Sequence of chain 1.C:
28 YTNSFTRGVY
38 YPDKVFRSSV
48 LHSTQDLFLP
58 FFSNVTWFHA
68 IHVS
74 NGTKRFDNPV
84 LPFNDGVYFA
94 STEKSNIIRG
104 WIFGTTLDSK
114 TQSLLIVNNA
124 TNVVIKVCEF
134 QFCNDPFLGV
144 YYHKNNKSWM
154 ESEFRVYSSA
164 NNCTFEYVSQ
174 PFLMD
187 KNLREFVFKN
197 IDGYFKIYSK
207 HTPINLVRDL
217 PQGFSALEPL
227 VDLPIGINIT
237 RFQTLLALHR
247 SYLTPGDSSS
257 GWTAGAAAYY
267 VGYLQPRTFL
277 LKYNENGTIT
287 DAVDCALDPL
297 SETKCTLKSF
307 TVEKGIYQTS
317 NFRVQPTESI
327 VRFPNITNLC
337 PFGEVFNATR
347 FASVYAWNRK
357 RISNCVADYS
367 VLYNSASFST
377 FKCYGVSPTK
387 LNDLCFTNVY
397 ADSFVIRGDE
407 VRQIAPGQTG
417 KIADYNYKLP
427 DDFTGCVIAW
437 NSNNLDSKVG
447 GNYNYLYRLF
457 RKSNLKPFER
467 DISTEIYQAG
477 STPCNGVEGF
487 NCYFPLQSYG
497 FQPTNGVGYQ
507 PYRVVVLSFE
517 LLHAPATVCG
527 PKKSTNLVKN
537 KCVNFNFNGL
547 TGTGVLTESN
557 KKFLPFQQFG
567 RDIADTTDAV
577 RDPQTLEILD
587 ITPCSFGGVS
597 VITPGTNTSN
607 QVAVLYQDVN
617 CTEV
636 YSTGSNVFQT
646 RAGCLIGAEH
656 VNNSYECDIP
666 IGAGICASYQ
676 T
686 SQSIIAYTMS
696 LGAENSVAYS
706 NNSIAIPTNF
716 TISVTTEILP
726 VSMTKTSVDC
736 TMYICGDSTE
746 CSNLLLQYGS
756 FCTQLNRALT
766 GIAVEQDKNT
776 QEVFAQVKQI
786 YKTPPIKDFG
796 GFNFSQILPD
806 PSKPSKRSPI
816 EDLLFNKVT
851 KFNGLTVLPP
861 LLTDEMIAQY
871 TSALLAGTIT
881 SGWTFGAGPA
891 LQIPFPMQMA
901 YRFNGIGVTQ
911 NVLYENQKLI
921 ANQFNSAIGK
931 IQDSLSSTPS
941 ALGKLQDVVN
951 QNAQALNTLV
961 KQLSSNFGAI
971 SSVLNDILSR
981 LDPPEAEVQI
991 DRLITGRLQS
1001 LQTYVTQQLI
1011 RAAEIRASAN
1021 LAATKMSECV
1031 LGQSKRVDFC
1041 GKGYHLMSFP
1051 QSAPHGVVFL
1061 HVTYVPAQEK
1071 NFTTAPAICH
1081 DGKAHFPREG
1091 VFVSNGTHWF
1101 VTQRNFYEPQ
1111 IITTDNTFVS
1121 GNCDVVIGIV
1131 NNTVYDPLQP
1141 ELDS

Binding-site contacts:
Ligand atom O5 contacts residue ASN343 of chain 1.C at 2.4 Å (h-bond).
Ligand atom C3 contacts residue ASN343 of chain 1.C at 3.8 Å.
Ligand atom C8 contacts residue ASN343 of chain 1.C at 4.5 Å.
Ligand atom C6 contacts residue SER373 of chain 1.C at 4.0 Å.
Ligand atom C7 contacts residue ASN343 of chain 1.C at 3.4 Å.
Ligand atom C1 contacts residue ASN343 of chain 1.C at 1.4 Å.
Ligand atom O6 contacts residue SER373 of chain 1.C at 3.1 Å (h-bond).
Ligand atom C4 contacts residue ASN343 of chain 1.C at 4.2 Å.
Ligand atom N2 contacts residue ASN343 of chain 1.C at 2.9 Å (h-bond).
Ligand atom C2 contacts residue ASN343 of chain 1.C at 2.5 Å.
Ligand atom C5 contacts residue ASN343 of chain 1.C at 3.7 Å.
Ligand atom O7 contacts residue ASN343 of chain 1.C at 3.5 Å.

A small-molecule ligand and the protein it binds are described below.
Small molecule (SMILES): CC(=O)N[C@@H]1[C@@H](O)[C@H](O)[C@@H](CO)O[C@H]1O